This protein binds this small molecule.
Small molecule (SMILES): CSCC[C@H](NC(=O)[C@H](CC(=O)O)NC(=O)[C@H](CC(=O)O)NC(=O)[C@H](CC(=O)O)NC(=O)[C@H](CCC(=O)O)NC(=O)[C@H](CCC(=O)O)NC(=O)[C@@H](N)CCC(=O)O)C(=O)NCC(=O)N[C@@H](Cc1ccccc1)C(=O)NCC(=O)N[C@H](C=O)CC(C)C

Sequence of chain 1.A:
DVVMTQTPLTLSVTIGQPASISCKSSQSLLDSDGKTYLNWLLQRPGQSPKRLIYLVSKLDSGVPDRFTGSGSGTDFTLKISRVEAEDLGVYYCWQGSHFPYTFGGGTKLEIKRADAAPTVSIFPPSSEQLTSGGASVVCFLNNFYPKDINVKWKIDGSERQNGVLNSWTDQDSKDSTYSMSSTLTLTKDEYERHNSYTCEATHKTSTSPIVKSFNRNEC

Sequence of chain 1.B:
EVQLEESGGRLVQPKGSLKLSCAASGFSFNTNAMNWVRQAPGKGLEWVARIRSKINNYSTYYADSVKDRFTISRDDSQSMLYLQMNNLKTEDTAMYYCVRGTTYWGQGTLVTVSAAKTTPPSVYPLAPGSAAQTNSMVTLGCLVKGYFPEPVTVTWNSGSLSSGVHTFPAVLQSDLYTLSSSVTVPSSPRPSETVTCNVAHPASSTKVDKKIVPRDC

Binding-site contacts:
Ligand atom OD2 contacts residue THR103 of chain 1.B at 2.7 Å (h-bond).
Ligand atom CG contacts residue THR102 of chain 1.B at 3.5 Å.
Ligand atom OE2 contacts residue ASN56 of chain 1.B at 2.9 Å (h-bond).
Ligand atom CG contacts residue THR31 of chain 1.B at 3.7 Å.
Ligand atom CE2 contacts residue THR102 of chain 1.B at 3.6 Å.
Ligand atom CA contacts residue THR31 of chain 1.B at 3.5 Å.
Ligand atom N contacts residue GLY96 of chain 1.A at 2.9 Å (h-bond).
Ligand atom CB contacts residue THR31 of chain 1.B at 3.5 Å.
Ligand atom N contacts residue ARG51 of chain 1.A at 3.6 Å (salt-bridge).
Ligand atom O contacts residue TYR37 of chain 1.A at 3.3 Å.
Ligand atom OE2 contacts residue ARG52 of chain 1.B at 3.6 Å.
Ligand atom O contacts residue ASN39 of chain 1.A at 3.0 Å (h-bond).
Ligand atom CE1 contacts residue ASN35 of chain 1.B at 3.6 Å.
Ligand atom OD1 contacts residue THR102 of chain 1.B at 3.2 Å (h-bond).
Ligand atom C contacts residue TYR37 of chain 1.A at 3.6 Å (hydrophobic).
Ligand atom CA contacts residue ARG51 of chain 1.A at 3.6 Å.
Ligand atom CA contacts residue THR102 of chain 1.B at 3.6 Å.
Ligand atom C contacts residue THR31 of chain 1.B at 3.6 Å.
Ligand atom CG contacts residue SER53 of chain 1.B at 3.4 Å.
Ligand atom O contacts residue TYR37 of chain 1.A at 3.7 Å.
Ligand atom N contacts residue ILE55 of chain 1.B at 3.3 Å.
Ligand atom CZ contacts residue TRP94 of chain 1.A at 3.4 Å (hydrophobic).
Ligand atom OE1 contacts residue ARG52 of chain 1.B at 3.2 Å (salt-bridge).
Ligand atom OD1 contacts residue ARG51 of chain 1.A at 3.5 Å (salt-bridge).
Ligand atom OD1 contacts residue THR31 of chain 1.B at 3.4 Å (h-bond).
Ligand atom CG contacts residue THR31 of chain 1.B at 3.5 Å.
Ligand atom OD2 contacts residue THR102 of chain 1.B at 2.8 Å (h-bond).
Ligand atom N contacts residue THR31 of chain 1.B at 2.8 Å (h-bond).
Ligand atom OD2 contacts residue GLY101 of chain 1.B at 3.4 Å.
Ligand atom OE1 contacts residue ALA33 of chain 1.B at 3.5 Å.
Ligand atom OD1 contacts residue ASN32 of chain 1.B at 3.1 Å (h-bond).
Ligand atom CA contacts residue ASN39 of chain 1.A at 3.5 Å.
Ligand atom CD contacts residue ASN56 of chain 1.B at 3.4 Å.
Ligand atom CD contacts residue SER53 of chain 1.B at 3.5 Å.
Ligand atom OE2 contacts residue SER53 of chain 1.B at 2.7 Å (h-bond).
Ligand atom CG contacts residue THR103 of chain 1.B at 3.6 Å.
Ligand atom O contacts residue ARG51 of chain 1.A at 2.9 Å (salt-bridge).
Ligand atom OD2 contacts residue ARG100 of chain 1.B at 3.6 Å.
Ligand atom CA contacts residue TYR37 of chain 1.A at 3.6 Å (hydrophobic).
Ligand atom CB contacts residue ASN32 of chain 1.B at 3.4 Å.